A small-molecule ligand and the protein it binds are described below.
Small molecule (SMILES): C[C@H](N)C(=O)N[C@H](C(=O)N[C@@H](C)C(=O)N[C@@H](C)C(=O)O)[C@@H](C)O

Binding-site contacts:
Ligand atom O contacts residue ARG72 of chain 1.A at 3.2 Å (salt-bridge).
Ligand atom N contacts residue ASN59 of chain 1.A at 4.2 Å.
Ligand atom O contacts residue LYS56 of chain 1.A at 3.8 Å.
Ligand atom O contacts residue LYS56 of chain 1.A at 4.2 Å.
Ligand atom N contacts residue LYS58 of chain 1.A at 2.9 Å (salt-bridge).
Ligand atom C contacts residue HIS73 of chain 1.A at 3.8 Å.
Ligand atom CB contacts residue GLN47 of chain 1.A at 3.2 Å.
Ligand atom CB contacts residue PHE74 of chain 1.A at 4.0 Å (hydrophobic).
Ligand atom CA contacts residue LYS58 of chain 1.A at 3.9 Å.
Ligand atom CB contacts residue LYS58 of chain 1.A at 3.4 Å.
Ligand atom C contacts residue LYS58 of chain 1.A at 4.2 Å.
Ligand atom CB contacts residue HIS73 of chain 1.A at 3.8 Å.
Ligand atom CB contacts residue LYS56 of chain 1.A at 3.8 Å.
Ligand atom OXT contacts residue GLN47 of chain 1.A at 4.2 Å.
Ligand atom CB contacts residue ASP64 of chain 1.A at 3.8 Å.
Ligand atom CA contacts residue LYS56 of chain 1.A at 3.3 Å.
Ligand atom OG1 contacts residue ASN59 of chain 1.A at 4.1 Å.
Ligand atom OG1 contacts residue LYS58 of chain 1.A at 3.5 Å (salt-bridge).
Ligand atom CB contacts residue LYS58 of chain 1.A at 4.1 Å.
Ligand atom O contacts residue GLU69 of chain 1.A at 3.2 Å (salt-bridge).
Ligand atom N contacts residue ARG72 of chain 1.A at 4.1 Å.
Ligand atom CB contacts residue GLU69 of chain 1.A at 3.7 Å.
Ligand atom N contacts residue ASP64 of chain 1.A at 2.7 Å (salt-bridge).
Ligand atom CB contacts residue ASN59 of chain 1.A at 4.3 Å.
Ligand atom N contacts residue HIS73 of chain 1.A at 3.9 Å.
Ligand atom O contacts residue LEU57 of chain 1.A at 3.4 Å.
Ligand atom CA contacts residue TRP60 of chain 1.A at 4.3 Å (hydrophobic).
Ligand atom C contacts residue LYS56 of chain 1.A at 3.6 Å.
Ligand atom C contacts residue GLU69 of chain 1.A at 3.8 Å.
Ligand atom CB contacts residue TRP60 of chain 1.A at 3.8 Å (hydrophobic).
Ligand atom CA contacts residue LYS58 of chain 1.A at 3.4 Å.
Ligand atom CA contacts residue HIS73 of chain 1.A at 4.3 Å.
Ligand atom C contacts residue LYS58 of chain 1.A at 3.7 Å.
Ligand atom O contacts residue LYS58 of chain 1.A at 3.0 Å (salt-bridge).
Ligand atom CA contacts residue GLU69 of chain 1.A at 3.6 Å.
Ligand atom CA contacts residue ASP64 of chain 1.A at 3.5 Å.
Ligand atom N contacts residue LYS56 of chain 1.A at 2.9 Å (salt-bridge).
Ligand atom N contacts residue GLU69 of chain 1.A at 2.8 Å (salt-bridge).
Ligand atom O contacts residue HIS73 of chain 1.A at 2.9 Å (h-bond).
Ligand atom CA contacts residue ASN59 of chain 1.A at 3.5 Å.

Sequence of chain 1.A:
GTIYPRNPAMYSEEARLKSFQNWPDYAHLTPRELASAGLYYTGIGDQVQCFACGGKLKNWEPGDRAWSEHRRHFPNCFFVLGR